Binding-site contacts:
Ligand atom C4 contacts residue ASN122 of chain 1.A at 4.3 Å.
Ligand atom O5 contacts residue ASN122 of chain 1.A at 2.3 Å (h-bond).
Ligand atom C2 contacts residue ASN122 of chain 1.A at 2.5 Å.
Ligand atom C6 contacts residue VAL127 of chain 1.A at 3.9 Å (hydrophobic).
Ligand atom C3 contacts residue ASN122 of chain 1.A at 3.8 Å.
Ligand atom C5 contacts residue VAL127 of chain 1.A at 4.0 Å (hydrophobic).
Ligand atom C8 contacts residue GLU169 of chain 1.A at 4.0 Å.
Ligand atom N2 contacts residue ASN122 of chain 1.A at 2.8 Å (h-bond).
Ligand atom C7 contacts residue ASN122 of chain 1.A at 3.1 Å.
Ligand atom C5 contacts residue ASN122 of chain 1.A at 3.6 Å.
Ligand atom O7 contacts residue ALA123 of chain 1.A at 4.3 Å.
Ligand atom C7 contacts residue VAL127 of chain 1.A at 3.8 Å (hydrophobic).
Ligand atom C1 contacts residue ASN122 of chain 1.A at 1.4 Å.
Ligand atom C8 contacts residue VAL127 of chain 1.A at 3.5 Å (hydrophobic).
Ligand atom C8 contacts residue ASN122 of chain 1.A at 3.1 Å.
Ligand atom O7 contacts residue VAL171 of chain 1.A at 2.9 Å.
Ligand atom O7 contacts residue ASN122 of chain 1.A at 3.6 Å.
Ligand atom O7 contacts residue VAL127 of chain 1.A at 3.4 Å.
Ligand atom C8 contacts residue VAL171 of chain 1.A at 4.1 Å (hydrophobic).
Ligand atom C7 contacts residue VAL171 of chain 1.A at 3.7 Å (hydrophobic).

Sequence of chain 1.A:
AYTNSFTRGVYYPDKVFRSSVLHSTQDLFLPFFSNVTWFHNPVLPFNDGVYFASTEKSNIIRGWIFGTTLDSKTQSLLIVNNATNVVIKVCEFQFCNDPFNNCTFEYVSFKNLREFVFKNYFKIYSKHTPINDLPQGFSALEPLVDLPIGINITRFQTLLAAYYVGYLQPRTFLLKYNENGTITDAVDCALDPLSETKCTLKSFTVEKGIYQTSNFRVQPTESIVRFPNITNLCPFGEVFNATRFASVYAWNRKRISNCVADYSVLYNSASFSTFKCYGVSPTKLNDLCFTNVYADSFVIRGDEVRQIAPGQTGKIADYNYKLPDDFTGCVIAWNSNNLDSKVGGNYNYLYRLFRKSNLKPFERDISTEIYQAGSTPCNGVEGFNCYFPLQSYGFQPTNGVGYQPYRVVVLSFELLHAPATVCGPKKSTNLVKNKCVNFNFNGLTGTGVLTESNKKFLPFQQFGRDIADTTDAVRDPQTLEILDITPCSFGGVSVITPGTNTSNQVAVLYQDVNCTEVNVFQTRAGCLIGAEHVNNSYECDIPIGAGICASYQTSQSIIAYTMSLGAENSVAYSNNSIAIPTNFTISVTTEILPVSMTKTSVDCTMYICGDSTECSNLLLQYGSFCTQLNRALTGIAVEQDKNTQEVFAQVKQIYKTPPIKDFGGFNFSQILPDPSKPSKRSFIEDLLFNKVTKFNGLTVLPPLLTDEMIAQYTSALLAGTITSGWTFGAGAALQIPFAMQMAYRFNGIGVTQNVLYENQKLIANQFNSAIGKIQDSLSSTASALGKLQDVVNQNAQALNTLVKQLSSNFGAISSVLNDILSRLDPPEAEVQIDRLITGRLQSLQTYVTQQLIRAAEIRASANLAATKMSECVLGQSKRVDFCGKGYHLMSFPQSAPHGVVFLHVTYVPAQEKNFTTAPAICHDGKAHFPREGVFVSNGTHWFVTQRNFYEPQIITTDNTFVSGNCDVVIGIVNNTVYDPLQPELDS

The small molecule below binds the protein below.
Small molecule (SMILES): CC(=O)N[C@H]1[C@H](O[C@H]2[C@H](O)[C@@H](NC(C)=O)CO[C@@H]2CO)O[C@H](CO)[C@@H](O)[C@@H]1O